Sequence of chain 1.G:
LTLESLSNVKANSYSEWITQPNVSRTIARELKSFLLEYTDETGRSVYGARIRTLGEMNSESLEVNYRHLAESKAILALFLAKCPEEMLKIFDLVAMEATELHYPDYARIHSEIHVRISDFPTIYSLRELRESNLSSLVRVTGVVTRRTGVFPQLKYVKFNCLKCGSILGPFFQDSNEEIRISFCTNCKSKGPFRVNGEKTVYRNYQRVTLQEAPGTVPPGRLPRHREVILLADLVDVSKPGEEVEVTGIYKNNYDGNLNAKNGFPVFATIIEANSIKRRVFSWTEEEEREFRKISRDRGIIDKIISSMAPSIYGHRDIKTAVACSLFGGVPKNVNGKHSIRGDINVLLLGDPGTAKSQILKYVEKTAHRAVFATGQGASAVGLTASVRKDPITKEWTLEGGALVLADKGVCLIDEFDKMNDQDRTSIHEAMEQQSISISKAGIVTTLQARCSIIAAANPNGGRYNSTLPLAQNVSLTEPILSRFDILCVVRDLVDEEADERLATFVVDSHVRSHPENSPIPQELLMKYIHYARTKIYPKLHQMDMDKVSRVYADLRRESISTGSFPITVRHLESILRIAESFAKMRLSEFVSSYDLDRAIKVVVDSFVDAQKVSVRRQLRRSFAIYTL

The protein below binds the small molecule below.
Small molecule (SMILES): Nc1ncnc2c1ncn2[C@@H]1O[C@H](COP(=O)(O)OP(=O)(O)OP(O)(O)=S)[C@@H](O)[C@H]1O

Sequence of chain 1.K:
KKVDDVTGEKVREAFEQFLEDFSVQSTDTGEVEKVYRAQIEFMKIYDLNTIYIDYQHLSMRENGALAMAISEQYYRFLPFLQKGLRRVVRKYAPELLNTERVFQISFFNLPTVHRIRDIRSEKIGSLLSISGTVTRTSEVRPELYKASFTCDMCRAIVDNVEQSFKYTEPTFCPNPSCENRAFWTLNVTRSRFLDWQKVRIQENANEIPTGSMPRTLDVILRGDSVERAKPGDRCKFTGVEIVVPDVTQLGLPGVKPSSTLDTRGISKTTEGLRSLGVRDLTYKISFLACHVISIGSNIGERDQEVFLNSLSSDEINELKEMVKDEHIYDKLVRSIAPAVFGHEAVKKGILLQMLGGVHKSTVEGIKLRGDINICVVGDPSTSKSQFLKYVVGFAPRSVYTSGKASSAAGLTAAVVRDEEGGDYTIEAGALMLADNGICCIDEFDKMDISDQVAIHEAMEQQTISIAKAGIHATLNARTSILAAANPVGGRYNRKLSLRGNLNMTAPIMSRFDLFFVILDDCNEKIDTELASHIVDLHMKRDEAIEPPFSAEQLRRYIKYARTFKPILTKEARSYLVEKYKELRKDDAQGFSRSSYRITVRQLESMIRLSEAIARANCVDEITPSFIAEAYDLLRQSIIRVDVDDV

Binding-site contacts:
Ligand atom O3A contacts residue MG1 of chain 1.EA at 3.7 Å.
Ligand atom PG contacts residue ARG798 of chain 1.K at 3.5 Å.
Ligand atom N6 contacts residue HIS508 of chain 1.G at 3.7 Å.
Ligand atom C8 contacts residue ALA548 of chain 1.G at 3.6 Å (hydrophobic).
Ligand atom O3B contacts residue ARG798 of chain 1.K at 3.4 Å (salt-bridge).
Ligand atom O3B contacts residue GLY546 of chain 1.G at 3.0 Å (h-bond).
Ligand atom O2B contacts residue LYS549 of chain 1.G at 3.5 Å (salt-bridge).
Ligand atom C6 contacts residue LEU695 of chain 1.G at 3.4 Å (hydrophobic).
Ligand atom O3B contacts residue PRO545 of chain 1.G at 3.7 Å.
Ligand atom O2B contacts residue THR547 of chain 1.G at 3.4 Å (h-bond).
Ligand atom O2G contacts residue PRO545 of chain 1.G at 3.4 Å.
Ligand atom O2B contacts residue GLY546 of chain 1.G at 3.6 Å.
Ligand atom S1G contacts residue ASN651 of chain 1.G at 2.9 Å (h-bond).
Ligand atom O1A contacts residue SER550 of chain 1.G at 3.5 Å.
Ligand atom N7 contacts residue GLY546 of chain 1.G at 3.5 Å (h-bond).
Ligand atom PA contacts residue GLN551 of chain 1.G at 3.6 Å.
Ligand atom O2B contacts residue ALA548 of chain 1.G at 2.8 Å (h-bond).
Ligand atom N6 contacts residue LEU695 of chain 1.G at 3.4 Å.
Ligand atom PB contacts residue MG1 of chain 1.EA at 3.3 Å.
Ligand atom C8 contacts residue VAL797 of chain 1.K at 3.6 Å (hydrophobic).
Ligand atom O5' contacts residue ARG798 of chain 1.K at 3.5 Å (salt-bridge).
Ligand atom O2G contacts residue ARG798 of chain 1.K at 2.3 Å (salt-bridge).
Ligand atom O1B contacts residue MG1 of chain 1.EA at 2.2 Å.
Ligand atom O3' contacts residue GLU801 of chain 1.K at 2.7 Å (salt-bridge).
Ligand atom S1G contacts residue LYS549 of chain 1.G at 3.4 Å (salt-bridge).
Ligand atom O3A contacts residue ARG798 of chain 1.K at 2.9 Å (salt-bridge).
Ligand atom O1B contacts residue SER550 of chain 1.G at 2.6 Å (h-bond).
Ligand atom O2A contacts residue SER550 of chain 1.G at 3.7 Å.
Ligand atom S1G contacts residue PRO545 of chain 1.G at 3.6 Å.
Ligand atom N1 contacts residue TYR506 of chain 1.G at 3.2 Å (h-bond).
Ligand atom O1A contacts residue GLN551 of chain 1.G at 2.9 Å (h-bond).
Ligand atom O3G contacts residue MG1 of chain 1.EA at 2.1 Å.
Ligand atom C8 contacts residue GLY546 of chain 1.G at 3.1 Å.
Ligand atom PG contacts residue MG1 of chain 1.EA at 3.4 Å.
Ligand atom N6 contacts residue TYR506 of chain 1.G at 3.0 Å (h-bond).
Ligand atom O2A contacts residue ALA548 of chain 1.G at 3.2 Å.
Ligand atom N7 contacts residue ALA548 of chain 1.G at 3.5 Å.
Ligand atom C2 contacts residue SER504 of chain 1.G at 3.3 Å.
Ligand atom C5 contacts residue ALA548 of chain 1.G at 3.5 Å (hydrophobic).
Ligand atom O2A contacts residue GLN551 of chain 1.G at 3.5 Å (h-bond).